Sequence of chain 1.G:
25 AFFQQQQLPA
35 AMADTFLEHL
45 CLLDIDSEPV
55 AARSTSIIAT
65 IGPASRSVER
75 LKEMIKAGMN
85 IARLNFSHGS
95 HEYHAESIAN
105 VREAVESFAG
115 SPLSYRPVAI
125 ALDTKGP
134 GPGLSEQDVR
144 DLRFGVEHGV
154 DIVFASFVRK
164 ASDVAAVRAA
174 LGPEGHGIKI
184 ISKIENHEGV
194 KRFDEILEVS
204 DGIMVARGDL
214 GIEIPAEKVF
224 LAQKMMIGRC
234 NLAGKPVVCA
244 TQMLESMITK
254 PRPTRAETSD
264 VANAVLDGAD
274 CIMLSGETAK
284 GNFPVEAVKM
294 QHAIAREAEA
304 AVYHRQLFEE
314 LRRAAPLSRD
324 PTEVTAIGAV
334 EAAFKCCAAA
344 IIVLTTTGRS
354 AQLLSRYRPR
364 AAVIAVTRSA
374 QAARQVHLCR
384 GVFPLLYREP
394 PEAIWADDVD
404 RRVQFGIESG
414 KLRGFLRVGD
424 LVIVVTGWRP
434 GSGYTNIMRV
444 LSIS

Binding-site contacts:
Ligand atom C5 contacts residue PRO67 of chain 1.G at 3.9 Å (hydrophobic).
Ligand atom O contacts residue HIS98 of chain 1.G at 3.9 Å.
Ligand atom C25 contacts residue ALA282 of chain 1.G at 3.8 Å (hydrophobic).
Ligand atom C24 contacts residue THR64 of chain 1.G at 4.0 Å.
Ligand atom C4 contacts residue PRO67 of chain 1.G at 4.1 Å (hydrophobic).
Ligand atom O9 contacts residue SER278 of chain 1.G at 3.3 Å.
Ligand atom C25 contacts residue THR64 of chain 1.G at 3.7 Å.
Ligand atom C2 contacts residue TYR97 of chain 1.G at 3.7 Å (hydrophobic).
Ligand atom C contacts residue HIS92 of chain 1.G at 3.6 Å.
Ligand atom O10 contacts residue ASN89 of chain 1.G at 3.1 Å (h-bond).
Ligand atom C3 contacts residue GLY93 of chain 1.G at 3.6 Å.
Ligand atom C9 contacts residue ALA282 of chain 1.G at 4.1 Å (hydrophobic).
Ligand atom C24 contacts residue ALA282 of chain 1.G at 3.8 Å (hydrophobic).
Ligand atom O contacts residue HIS92 of chain 1.G at 4.0 Å.
Ligand atom C12 contacts residue HIS92 of chain 1.G at 3.6 Å.
Ligand atom C6 contacts residue PRO67 of chain 1.G at 3.9 Å (hydrophobic).
Ligand atom C2 contacts residue GLY93 of chain 1.G at 3.8 Å.
Ligand atom C25 contacts residue ASN89 of chain 1.G at 3.6 Å.
Ligand atom C6 contacts residue HIS92 of chain 1.G at 3.7 Å.
Ligand atom C24 contacts residue ASN89 of chain 1.G at 3.6 Å.
Ligand atom C3 contacts residue TYR97 of chain 1.G at 3.4 Å (hydrophobic).
Ligand atom O contacts residue ASN89 of chain 1.G at 3.8 Å.
Ligand atom C25 contacts residue HIS92 of chain 1.G at 3.8 Å.
Ligand atom C13 contacts residue HIS92 of chain 1.G at 3.3 Å.
Ligand atom O9 contacts residue GLY279 of chain 1.G at 2.8 Å (h-bond).
Ligand atom O10 contacts residue ARG87 of chain 1.G at 3.5 Å (salt-bridge).
Ligand atom C8 contacts residue ALA282 of chain 1.G at 3.9 Å (hydrophobic).
Ligand atom O contacts residue ILE65 of chain 1.G at 3.9 Å.
Ligand atom O10 contacts residue THR64 of chain 1.G at 3.6 Å.
Ligand atom O8 contacts residue LYS283 of chain 1.G at 2.8 Å.
Ligand atom S contacts residue GLY279 of chain 1.G at 3.7 Å.
Ligand atom C24 contacts residue HIS92 of chain 1.G at 4.1 Å.
Ligand atom C1 contacts residue HIS92 of chain 1.G at 3.4 Å.
Ligand atom C9 contacts residue HIS92 of chain 1.G at 3.9 Å.
Ligand atom C2 contacts residue HIS92 of chain 1.G at 3.8 Å.
Ligand atom C10 contacts residue ALA282 of chain 1.G at 4.1 Å (hydrophobic).
Ligand atom O8 contacts residue GLY279 of chain 1.G at 3.3 Å.
Ligand atom C12 contacts residue ASN89 of chain 1.G at 4.1 Å.
Ligand atom C8 contacts residue HIS92 of chain 1.G at 3.7 Å.
Ligand atom C11 contacts residue ALA282 of chain 1.G at 4.0 Å (hydrophobic).

The protein below binds the small molecule below.
Small molecule (SMILES): COC(=O)C[C@](O)(CC(=O)N1CCN(S(=O)(=O)c2cc3c(cc2O)C(=O)c2ccccc2C3=O)CC1)C(=O)OC